Sequence of chain 2.A:
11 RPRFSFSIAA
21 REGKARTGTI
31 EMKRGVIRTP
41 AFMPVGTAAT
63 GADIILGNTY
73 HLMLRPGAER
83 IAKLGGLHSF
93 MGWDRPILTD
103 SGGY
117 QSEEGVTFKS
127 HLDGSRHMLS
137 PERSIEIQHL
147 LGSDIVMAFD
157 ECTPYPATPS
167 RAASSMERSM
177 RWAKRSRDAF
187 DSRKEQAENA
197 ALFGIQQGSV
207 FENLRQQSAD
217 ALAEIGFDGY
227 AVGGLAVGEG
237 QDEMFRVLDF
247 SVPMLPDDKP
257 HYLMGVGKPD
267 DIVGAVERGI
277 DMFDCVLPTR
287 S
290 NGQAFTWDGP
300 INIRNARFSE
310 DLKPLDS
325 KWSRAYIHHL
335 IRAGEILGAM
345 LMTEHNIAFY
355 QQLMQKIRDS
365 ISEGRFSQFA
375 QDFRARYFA

The small molecule below binds the protein below.
Small molecule (SMILES): CNc1nc2c(CC[C@H]3O[C@H](OC)[C@H](OC)[C@@H](OC)[C@@H]3OC)c3nc(N)[nH]c(=O)c3cc2[nH]1

Binding-site contacts:
Ligand atom C11 contacts residue ASP102 of chain 2.A at 3.6 Å.
Ligand atom N1 contacts residue LEU231 of chain 2.A at 2.8 Å (h-bond).
Ligand atom C18 contacts residue ASP280 of chain 2.A at 3.5 Å.
Ligand atom C1 contacts residue TYR106 of chain 2.A at 3.6 Å (hydrophobic).
Ligand atom O contacts residue ASP156 of chain 2.A at 3.5 Å (salt-bridge).
Ligand atom C9 contacts residue ASP102 of chain 2.A at 3.4 Å.
Ligand atom O3 contacts residue ASN70 of chain 2.A at 2.6 Å (h-bond).
Ligand atom C5 contacts residue ASP156 of chain 2.A at 3.6 Å.
Ligand atom C8 contacts residue TYR106 of chain 2.A at 3.4 Å (hydrophobic).
Ligand atom O2 contacts residue ASN70 of chain 2.A at 3.3 Å (h-bond).
Ligand atom C7 contacts residue TYR106 of chain 2.A at 3.4 Å (hydrophobic).
Ligand atom C17 contacts residue ASN70 of chain 2.A at 3.6 Å.
Ligand atom N2 contacts residue ASP156 of chain 2.A at 2.8 Å (salt-bridge).
Ligand atom O contacts residue GLY230 of chain 2.A at 2.8 Å (h-bond).
Ligand atom N3 contacts residue ASP102 of chain 2.A at 3.0 Å (salt-bridge).
Ligand atom N3 contacts residue ASP156 of chain 2.A at 2.8 Å (salt-bridge).
Ligand atom C19 contacts residue TYR258 of chain 2.A at 3.1 Å (hydrophobic).
Ligand atom C14 contacts residue ASN70 of chain 2.A at 3.6 Å.
Ligand atom C16 contacts residue ASN70 of chain 2.A at 3.6 Å.
Ligand atom N4 contacts residue ASP102 of chain 2.A at 2.9 Å (salt-bridge).
Ligand atom C9 contacts residue TYR106 of chain 2.A at 3.5 Å (hydrophobic).
Ligand atom O contacts residue CYS158 of chain 2.A at 3.4 Å (h-bond).
Ligand atom C10 contacts residue ASP102 of chain 2.A at 3.4 Å.
Ligand atom C2 contacts residue TYR106 of chain 2.A at 3.6 Å (hydrophobic).
Ligand atom N contacts residue ALA232 of chain 2.A at 2.9 Å (h-bond).
Ligand atom C13 contacts residue TYR106 of chain 2.A at 3.5 Å (hydrophobic).
Ligand atom C contacts residue GLY261 of chain 2.A at 3.6 Å.
Ligand atom N5 contacts residue TYR106 of chain 2.A at 3.6 Å.
Ligand atom C6 contacts residue ASP102 of chain 2.A at 3.5 Å.
Ligand atom O contacts residue GLY229 of chain 2.A at 3.2 Å.
Ligand atom C1 contacts residue GLY261 of chain 2.A at 3.5 Å.
Ligand atom C20 contacts residue TYR106 of chain 2.A at 3.4 Å (hydrophobic).
Ligand atom O4 contacts residue LEU68 of chain 2.A at 3.5 Å.
Ligand atom O5 contacts residue ASP102 of chain 2.A at 3.4 Å.
Ligand atom O contacts residue GLN203 of chain 2.A at 3.0 Å (h-bond).
Ligand atom N4 contacts residue MET260 of chain 2.A at 3.5 Å.
Ligand atom C6 contacts residue ASP156 of chain 2.A at 3.6 Å.
Ligand atom N5 contacts residue GLY261 of chain 2.A at 3.6 Å.
Ligand atom N1 contacts residue MET260 of chain 2.A at 3.6 Å.
Ligand atom N contacts residue GLY261 of chain 2.A at 3.6 Å.